Binding-site contacts:
Ligand atom C7 contacts residue ASN161 of chain 1.B at 3.6 Å.
Ligand atom C4 contacts residue ASN161 of chain 1.B at 4.2 Å.
Ligand atom C2 contacts residue ASN161 of chain 1.B at 2.4 Å.
Ligand atom C3 contacts residue ASN161 of chain 1.B at 3.8 Å.
Ligand atom O7 contacts residue ASN161 of chain 1.B at 4.4 Å.
Ligand atom O5 contacts residue ASN161 of chain 1.B at 2.3 Å (h-bond).
Ligand atom C5 contacts residue ASN161 of chain 1.B at 3.6 Å.
Ligand atom C1 contacts residue ASN161 of chain 1.B at 1.4 Å.
Ligand atom C8 contacts residue ASN161 of chain 1.B at 3.8 Å.
Ligand atom N2 contacts residue ASN161 of chain 1.B at 3.0 Å (h-bond).

The protein below binds the small molecule below.
Small molecule (SMILES): CC(=O)N[C@@H]1[C@@H](O)[C@H](O)[C@@H](CO)O[C@H]1O

Sequence of chain 1.B:
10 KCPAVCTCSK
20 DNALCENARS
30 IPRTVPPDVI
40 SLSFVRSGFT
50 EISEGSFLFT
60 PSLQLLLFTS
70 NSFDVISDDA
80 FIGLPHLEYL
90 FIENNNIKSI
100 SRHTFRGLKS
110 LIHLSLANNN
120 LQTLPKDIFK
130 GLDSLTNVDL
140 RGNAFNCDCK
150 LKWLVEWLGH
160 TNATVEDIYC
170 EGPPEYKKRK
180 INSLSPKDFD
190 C